Sequence of chain 1.A:
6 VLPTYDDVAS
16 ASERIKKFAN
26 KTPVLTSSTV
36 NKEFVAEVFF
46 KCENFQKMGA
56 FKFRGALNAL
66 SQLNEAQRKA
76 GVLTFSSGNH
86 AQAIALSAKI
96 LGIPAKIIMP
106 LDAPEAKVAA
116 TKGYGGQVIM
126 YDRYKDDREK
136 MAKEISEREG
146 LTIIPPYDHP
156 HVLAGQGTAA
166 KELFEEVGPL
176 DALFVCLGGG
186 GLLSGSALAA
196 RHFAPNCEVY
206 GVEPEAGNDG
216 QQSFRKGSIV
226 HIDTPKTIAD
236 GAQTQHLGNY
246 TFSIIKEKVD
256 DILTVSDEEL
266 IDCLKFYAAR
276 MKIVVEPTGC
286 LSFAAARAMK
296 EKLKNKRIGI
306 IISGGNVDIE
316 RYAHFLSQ

Binding-site contacts:
Ligand atom O3G contacts residue MG1 of chain 1.C at 4.0 Å.
Ligand atom O5' contacts residue MET53 of chain 1.A at 3.8 Å.
Ligand atom N6 contacts residue ALA114 of chain 1.A at 3.5 Å (h-bond).
Ligand atom N9 contacts residue ALA115 of chain 1.A at 3.7 Å.
Ligand atom C4 contacts residue ALA115 of chain 1.A at 3.6 Å (hydrophobic).
Ligand atom C3B contacts residue MG1 of chain 1.C at 3.3 Å.
Ligand atom O3G contacts residue LYS52 of chain 1.A at 3.1 Å (salt-bridge).
Ligand atom O1A contacts residue MET53 of chain 1.A at 2.5 Å (h-bond).
Ligand atom C5' contacts residue TYR119 of chain 1.A at 3.8 Å (hydrophobic).
Ligand atom O2A contacts residue TYR119 of chain 1.A at 2.8 Å (h-bond).
Ligand atom PG contacts residue MG1 of chain 1.C at 3.4 Å.
Ligand atom O2B contacts residue MG1 of chain 1.C at 2.4 Å.
Ligand atom O1A contacts residue LYS52 of chain 1.A at 3.3 Å.
Ligand atom N7 contacts residue ALA115 of chain 1.A at 3.6 Å.
Ligand atom O3' contacts residue ASN311 of chain 1.A at 2.8 Å (h-bond).
Ligand atom PA contacts residue MET53 of chain 1.A at 3.7 Å.
Ligand atom O5' contacts residue TYR119 of chain 1.A at 3.6 Å.
Ligand atom C8 contacts residue ALA115 of chain 1.A at 3.8 Å (hydrophobic).
Ligand atom O2A contacts residue MET53 of chain 1.A at 3.9 Å.
Ligand atom N1 contacts residue ALA111 of chain 1.A at 3.9 Å.
Ligand atom PB contacts residue MG1 of chain 1.C at 3.3 Å.
Ligand atom C8 contacts residue TYR119 of chain 1.A at 3.5 Å (hydrophobic).
Ligand atom O3G contacts residue ASN25 of chain 1.A at 2.6 Å (h-bond).
Ligand atom PA contacts residue TYR119 of chain 1.A at 3.7 Å.
Ligand atom C2' contacts residue MET53 of chain 1.A at 3.9 Å (hydrophobic).
Ligand atom O3' contacts residue GLY54 of chain 1.A at 3.9 Å.
Ligand atom C2' contacts residue TYR119 of chain 1.A at 3.5 Å (hydrophobic).
Ligand atom C5 contacts residue ALA115 of chain 1.A at 3.5 Å (hydrophobic).
Ligand atom O2' contacts residue ASN311 of chain 1.A at 3.7 Å.
Ligand atom N6 contacts residue ALA115 of chain 1.A at 3.9 Å.
Ligand atom O1G contacts residue MG1 of chain 1.C at 2.4 Å.
Ligand atom C2 contacts residue ALA111 of chain 1.A at 3.7 Å (hydrophobic).
Ligand atom O3' contacts residue MET53 of chain 1.A at 3.6 Å (h-bond).
Ligand atom N1 contacts residue ALA114 of chain 1.A at 3.9 Å.
Ligand atom PG contacts residue LYS52 of chain 1.A at 3.9 Å.
Ligand atom O2' contacts residue MET53 of chain 1.A at 3.6 Å.
Ligand atom O2G contacts residue LYS52 of chain 1.A at 3.9 Å.
Ligand atom C3' contacts residue MET53 of chain 1.A at 3.6 Å (hydrophobic).
Ligand atom C3' contacts residue ASN311 of chain 1.A at 3.9 Å.
Ligand atom C6 contacts residue ALA115 of chain 1.A at 3.7 Å (hydrophobic).

The protein below binds the small molecule below.
Small molecule (SMILES): Nc1ncnc2c1ncn2[C@@H]1O[C@H](CO[P](=O)(O)O[P](=O)(O)CP(=O)(O)O)[C@@H](O)[C@H]1O